The protein below binds the small molecule below.
Small molecule (SMILES): CSCC[C@H](NC(=O)CN)C(=O)N1CCC[C@H]1C(=O)N[C@@H](CCCN=C(N)N)C(=O)NCC(=O)N[C@@H](C)C=O

Binding-site contacts:
Ligand atom O contacts residue VAL198 of chain 1.B at 3.6 Å.
Ligand atom C contacts residue PHE232 of chain 1.B at 3.4 Å (hydrophobic).
Ligand atom CB contacts residue ARG228 of chain 1.B at 2.9 Å.
Ligand atom O contacts residue ARG228 of chain 1.B at 3.1 Å (salt-bridge).
Ligand atom CB contacts residue TYR159 of chain 1.B at 3.7 Å (hydrophobic).
Ligand atom CZ contacts residue ASP360 of chain 1.B at 3.7 Å.
Ligand atom CZ contacts residue ASN206 of chain 1.B at 3.2 Å.
Ligand atom C contacts residue VAL198 of chain 1.B at 3.3 Å (hydrophobic).
Ligand atom NH1 contacts residue LEU363 of chain 1.B at 3.7 Å.
Ligand atom O contacts residue PHE276 of chain 1.B at 3.5 Å.
Ligand atom C contacts residue PHE276 of chain 1.B at 3.6 Å (hydrophobic).
Ligand atom CB contacts residue PHE276 of chain 1.B at 3.6 Å (hydrophobic).
Ligand atom O contacts residue ASN202 of chain 1.B at 3.0 Å (h-bond).
Ligand atom CA contacts residue GLU300 of chain 1.B at 3.2 Å.
Ligand atom C contacts residue GLU300 of chain 1.B at 3.7 Å.
Ligand atom CA contacts residue GLN299 of chain 1.B at 3.4 Å.
Ligand atom N contacts residue GLU300 of chain 1.B at 2.5 Å (salt-bridge).
Ligand atom O contacts residue MET296 of chain 1.B at 3.4 Å (h-bond).
Ligand atom CG contacts residue ALA273 of chain 1.B at 3.5 Å (hydrophobic).
Ligand atom O contacts residue PHE232 of chain 1.B at 3.4 Å.
Ligand atom CG contacts residue ASN239 of chain 1.B at 3.6 Å.
Ligand atom CA contacts residue PHE232 of chain 1.B at 3.4 Å (hydrophobic).
Ligand atom C contacts residue PHE232 of chain 1.B at 3.6 Å (hydrophobic).
Ligand atom NH1 contacts residue ASN329 of chain 1.B at 3.2 Å (h-bond).
Ligand atom O contacts residue PHE232 of chain 1.B at 3.7 Å.
Ligand atom N contacts residue GLN299 of chain 1.B at 3.0 Å (h-bond).
Ligand atom NH2 contacts residue ASN206 of chain 1.B at 2.6 Å (h-bond).
Ligand atom SD contacts residue LEU242 of chain 1.B at 3.4 Å.
Ligand atom NH2 contacts residue ASP360 of chain 1.B at 3.0 Å (salt-bridge).
Ligand atom O contacts residue ASN239 of chain 1.B at 2.9 Å (h-bond).
Ligand atom CA contacts residue MET296 of chain 1.B at 3.5 Å (hydrophobic).
Ligand atom CB contacts residue MET296 of chain 1.B at 3.6 Å (hydrophobic).
Ligand atom O contacts residue GLU300 of chain 1.B at 3.5 Å (salt-bridge).
Ligand atom NE contacts residue ASN206 of chain 1.B at 3.0 Å (h-bond).
Ligand atom CZ contacts residue PHE167 of chain 1.B at 3.6 Å (hydrophobic).
Ligand atom N contacts residue MET296 of chain 1.B at 3.1 Å (h-bond).
Ligand atom SD contacts residue ASN239 of chain 1.B at 3.7 Å.
Ligand atom C contacts residue MET296 of chain 1.B at 3.6 Å (hydrophobic).
Ligand atom NE contacts residue PHE167 of chain 1.B at 3.7 Å.
Ligand atom NH1 contacts residue ASP360 of chain 1.B at 3.6 Å (salt-bridge).

Sequence of chain 1.B:
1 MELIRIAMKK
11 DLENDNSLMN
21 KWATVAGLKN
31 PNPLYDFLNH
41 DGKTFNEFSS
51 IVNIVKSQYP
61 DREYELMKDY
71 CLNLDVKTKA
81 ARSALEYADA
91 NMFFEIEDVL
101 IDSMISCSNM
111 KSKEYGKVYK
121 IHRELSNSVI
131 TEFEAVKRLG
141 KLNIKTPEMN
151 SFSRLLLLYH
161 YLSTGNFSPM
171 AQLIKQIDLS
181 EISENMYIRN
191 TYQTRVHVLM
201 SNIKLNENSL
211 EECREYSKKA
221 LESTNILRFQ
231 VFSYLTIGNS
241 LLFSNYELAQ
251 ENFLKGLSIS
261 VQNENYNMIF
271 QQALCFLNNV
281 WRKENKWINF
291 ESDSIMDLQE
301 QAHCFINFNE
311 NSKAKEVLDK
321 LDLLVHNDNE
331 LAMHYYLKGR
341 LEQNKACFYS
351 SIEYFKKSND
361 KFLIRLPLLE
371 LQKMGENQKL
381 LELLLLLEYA